A small-molecule ligand and the protein it binds are described below.
Small molecule (SMILES): CC(=O)[C@H]1CC[C@H]2[C@@H]3CCC4=CC(=O)CC[C@]4(C)[C@H]3CC[C@]12C

Binding-site contacts:
Ligand atom C11 contacts residue ILE272 of chain 1.B at 4.1 Å (hydrophobic).
Ligand atom C2 contacts residue VAL82 of chain 1.B at 3.9 Å (hydrophobic).
Ligand atom C15 contacts residue ASP269 of chain 1.B at 4.2 Å.
Ligand atom C1 contacts residue TRP183 of chain 1.B at 4.1 Å (hydrophobic).
Ligand atom O3 contacts residue VAL179 of chain 1.B at 3.3 Å.
Ligand atom C19 contacts residue TRP183 of chain 1.B at 3.6 Å (hydrophobic).
Ligand atom C3 contacts residue VAL179 of chain 1.B at 3.7 Å (hydrophobic).
Ligand atom C21 contacts residue VAL341 of chain 1.B at 3.8 Å (hydrophobic).
Ligand atom C8 contacts residue SER90 of chain 1.B at 3.8 Å.
Ligand atom C11 contacts residue LEU180 of chain 1.B at 3.8 Å (hydrophobic).
Ligand atom C4 contacts residue VAL268 of chain 1.B at 4.0 Å (hydrophobic).
Ligand atom C11 contacts residue TRP183 of chain 1.B at 4.1 Å (hydrophobic).
Ligand atom C9 contacts residue ILE272 of chain 1.B at 3.9 Å (hydrophobic).
Ligand atom C21 contacts residue LEU345 of chain 1.B at 3.6 Å (hydrophobic).
Ligand atom C6 contacts residue ASP269 of chain 1.B at 3.4 Å.
Ligand atom C15 contacts residue SER90 of chain 1.B at 3.8 Å.
Ligand atom C7 contacts residue SER90 of chain 1.B at 3.4 Å.
Ligand atom C15 contacts residue GLY273 of chain 1.B at 4.1 Å.
Ligand atom C4 contacts residue ILE272 of chain 1.B at 4.2 Å (hydrophobic).
Ligand atom C2 contacts residue VAL179 of chain 1.B at 3.7 Å (hydrophobic).
Ligand atom C12 contacts residue LEU180 of chain 1.B at 3.8 Å (hydrophobic).
Ligand atom C6 contacts residue SER90 of chain 1.B at 3.6 Å.
Ligand atom C6 contacts residue ASP88 of chain 1.B at 3.8 Å.
Ligand atom C4 contacts residue VAL82 of chain 1.B at 4.2 Å (hydrophobic).
Ligand atom C4 contacts residue ARG215 of chain 1.B at 3.8 Å.
Ligand atom C20 contacts residue LEU345 of chain 1.B at 4.2 Å (hydrophobic).
Ligand atom O3 contacts residue ARG215 of chain 1.B at 2.7 Å (salt-bridge).
Ligand atom C7 contacts residue ASP269 of chain 1.B at 3.4 Å.
Ligand atom C16 contacts residue HEM1 of chain 1.I at 4.0 Å.
Ligand atom C16 contacts residue GLY273 of chain 1.B at 3.7 Å.
Ligand atom C21 contacts residue HEM1 of chain 1.I at 3.6 Å.
Ligand atom C1 contacts residue ILE272 of chain 1.B at 4.3 Å (hydrophobic).
Ligand atom C18 contacts residue LEU345 of chain 1.B at 3.8 Å (hydrophobic).
Ligand atom O20 contacts residue VAL341 of chain 1.B at 4.0 Å.
Ligand atom C3 contacts residue ARG215 of chain 1.B at 3.6 Å.
Ligand atom O3 contacts residue VAL82 of chain 1.B at 3.4 Å.
Ligand atom C19 contacts residue LEU91 of chain 1.B at 4.0 Å (hydrophobic).
Ligand atom C17 contacts residue GLY273 of chain 1.B at 3.9 Å.
Ligand atom C2 contacts residue TRP183 of chain 1.B at 3.8 Å (hydrophobic).
Ligand atom C3 contacts residue VAL82 of chain 1.B at 3.6 Å (hydrophobic).

Sequence of chain 1.B:
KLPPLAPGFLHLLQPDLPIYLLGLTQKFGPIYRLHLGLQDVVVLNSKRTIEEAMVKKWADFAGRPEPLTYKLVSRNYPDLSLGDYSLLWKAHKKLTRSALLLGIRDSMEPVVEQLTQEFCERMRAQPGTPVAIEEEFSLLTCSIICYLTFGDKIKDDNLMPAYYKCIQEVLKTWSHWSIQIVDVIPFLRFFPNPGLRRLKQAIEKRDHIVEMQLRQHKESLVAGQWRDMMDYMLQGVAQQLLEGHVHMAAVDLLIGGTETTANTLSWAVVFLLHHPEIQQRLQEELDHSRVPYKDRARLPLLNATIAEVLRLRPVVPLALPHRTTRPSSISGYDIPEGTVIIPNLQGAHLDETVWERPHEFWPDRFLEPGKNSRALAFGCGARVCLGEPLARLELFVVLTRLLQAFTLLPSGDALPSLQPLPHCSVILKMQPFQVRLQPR